This small molecule binds to this protein.
Small molecule (SMILES): c1ccc2cc3ccccc3cc2c1

Binding-site contacts:
Ligand atom C14 contacts residue VAL209 of chain 2.A at 4.3 Å (hydrophobic).
Ligand atom C4 contacts residue LEU253 of chain 2.A at 3.8 Å (hydrophobic).
Ligand atom C14 contacts residue HIS295 of chain 2.A at 4.3 Å.
Ligand atom C6 contacts residue HIS295 of chain 2.A at 4.0 Å.
Ligand atom C8 contacts residue ASN297 of chain 2.A at 3.8 Å.
Ligand atom C10 contacts residue HIS208 of chain 2.A at 4.2 Å.
Ligand atom C8 contacts residue ASN201 of chain 2.A at 3.3 Å.
Ligand atom C1 contacts residue VAL209 of chain 2.A at 3.9 Å (hydrophobic).
Ligand atom C11 contacts residue LEU307 of chain 2.A at 4.2 Å (hydrophobic).
Ligand atom C7 contacts residue ASN201 of chain 2.A at 3.6 Å.
Ligand atom C2 contacts residue PHE224 of chain 2.A at 4.3 Å (hydrophobic).
Ligand atom C3 contacts residue HIS295 of chain 2.A at 3.7 Å.
Ligand atom C8 contacts residue PHE202 of chain 2.A at 4.0 Å (hydrophobic).
Ligand atom C9 contacts residue LEU307 of chain 2.A at 4.1 Å (hydrophobic).
Ligand atom C11 contacts residue VAL209 of chain 2.A at 4.0 Å (hydrophobic).
Ligand atom C6 contacts residue PHE224 of chain 2.A at 3.1 Å (hydrophobic).
Ligand atom C2 contacts residue HIS295 of chain 2.A at 3.9 Å.
Ligand atom C5 contacts residue HIS295 of chain 2.A at 3.8 Å.
Ligand atom C12 contacts residue ASN297 of chain 2.A at 4.1 Å.
Ligand atom C5 contacts residue VAL260 of chain 2.A at 3.8 Å (hydrophobic).
Ligand atom C12 contacts residue ASP205 of chain 2.A at 4.2 Å.
Ligand atom C10 contacts residue ASN297 of chain 2.A at 3.5 Å.
Ligand atom C7 contacts residue HIS208 of chain 2.A at 3.8 Å.
Ligand atom C8 contacts residue HIS208 of chain 2.A at 3.8 Å.
Ligand atom C4 contacts residue HIS295 of chain 2.A at 4.0 Å.
Ligand atom C7 contacts residue PHE202 of chain 2.A at 4.2 Å (hydrophobic).
Ligand atom C10 contacts residue VAL209 of chain 2.A at 4.1 Å (hydrophobic).
Ligand atom C2 contacts residue LEU253 of chain 2.A at 3.9 Å (hydrophobic).
Ligand atom C5 contacts residue TRP358 of chain 2.A at 4.1 Å (hydrophobic).
Ligand atom C13 contacts residue VAL209 of chain 2.A at 3.6 Å (hydrophobic).
Ligand atom C8 contacts residue ASP205 of chain 2.A at 3.4 Å.
Ligand atom C14 contacts residue LEU307 of chain 2.A at 4.0 Å (hydrophobic).
Ligand atom C1 contacts residue HIS295 of chain 2.A at 3.9 Å.
Ligand atom C4 contacts residue PHE224 of chain 2.A at 3.0 Å (hydrophobic).
Ligand atom C10 contacts residue ASN201 of chain 2.A at 4.3 Å.
Ligand atom C12 contacts residue VAL209 of chain 2.A at 3.6 Å (hydrophobic).
Ligand atom C10 contacts residue ASP205 of chain 2.A at 3.3 Å.
Ligand atom C3 contacts residue VAL209 of chain 2.A at 4.2 Å (hydrophobic).
Ligand atom C9 contacts residue HIS208 of chain 2.A at 4.2 Å.
Ligand atom C13 contacts residue ASN297 of chain 2.A at 4.2 Å.

Sequence of chain 2.A:
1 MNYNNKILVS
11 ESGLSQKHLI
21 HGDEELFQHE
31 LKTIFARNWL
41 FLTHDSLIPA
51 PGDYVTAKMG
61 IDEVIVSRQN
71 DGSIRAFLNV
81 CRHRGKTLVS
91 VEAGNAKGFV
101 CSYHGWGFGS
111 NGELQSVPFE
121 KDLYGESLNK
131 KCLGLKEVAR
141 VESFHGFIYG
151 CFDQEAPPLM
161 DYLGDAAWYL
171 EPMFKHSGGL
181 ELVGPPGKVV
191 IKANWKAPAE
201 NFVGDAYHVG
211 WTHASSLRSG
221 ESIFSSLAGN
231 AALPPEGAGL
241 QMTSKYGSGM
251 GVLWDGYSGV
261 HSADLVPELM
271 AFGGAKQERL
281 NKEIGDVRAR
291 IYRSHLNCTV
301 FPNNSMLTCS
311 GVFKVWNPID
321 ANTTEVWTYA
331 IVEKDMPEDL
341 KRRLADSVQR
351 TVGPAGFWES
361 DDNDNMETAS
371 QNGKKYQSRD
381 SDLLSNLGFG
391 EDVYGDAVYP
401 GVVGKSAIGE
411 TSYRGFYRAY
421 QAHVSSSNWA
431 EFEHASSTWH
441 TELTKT